The protein below binds the small molecule below.
Small molecule (SMILES): Nc1nc(N)c2c(-c3ccccc3)c[nH]c2n1

Binding-site contacts:
Ligand atom N2 contacts residue PHE117 of chain 1.A at 3.9 Å.
Ligand atom N1 contacts residue NAP1 of chain 1.F at 3.8 Å.
Ligand atom C3 contacts residue LEU229 of chain 1.A at 3.8 Å (hydrophobic).
Ligand atom C10 contacts residue SER115 of chain 1.A at 4.0 Å.
Ligand atom C5 contacts residue PRO230 of chain 1.A at 4.0 Å (hydrophobic).
Ligand atom N4 contacts residue TYR194 of chain 1.A at 3.8 Å.
Ligand atom C7 contacts residue PHE117 of chain 1.A at 3.7 Å (hydrophobic).
Ligand atom C9 contacts residue NAP1 of chain 1.F at 3.7 Å.
Ligand atom N5 contacts residue ASP181 of chain 1.A at 3.9 Å.
Ligand atom C6 contacts residue PHE117 of chain 1.A at 3.9 Å (hydrophobic).
Ligand atom N4 contacts residue PHE117 of chain 1.A at 3.7 Å.
Ligand atom C12 contacts residue TYR194 of chain 1.A at 3.8 Å (hydrophobic).
Ligand atom N5 contacts residue TYR194 of chain 1.A at 2.8 Å (h-bond).
Ligand atom N5 contacts residue NAP1 of chain 1.F at 3.5 Å.
Ligand atom C6 contacts residue NAP1 of chain 1.F at 3.8 Å.
Ligand atom C10 contacts residue NAP1 of chain 1.F at 3.1 Å.
Ligand atom C11 contacts residue PHE117 of chain 1.A at 3.5 Å (hydrophobic).
Ligand atom C9 contacts residue PHE117 of chain 1.A at 3.7 Å (hydrophobic).
Ligand atom C11 contacts residue NAP1 of chain 1.F at 3.5 Å.
Ligand atom C4 contacts residue DTU1 of chain 1.E at 3.5 Å.
Ligand atom N4 contacts residue NAP1 of chain 1.F at 2.7 Å (h-bond).
Ligand atom C8 contacts residue NAP1 of chain 1.F at 3.9 Å.
Ligand atom N3 contacts residue NAP1 of chain 1.F at 2.8 Å (h-bond).
Ligand atom N3 contacts residue SER115 of chain 1.A at 3.1 Å (h-bond).
Ligand atom C12 contacts residue NAP1 of chain 1.F at 3.4 Å.
Ligand atom C11 contacts residue TYR194 of chain 1.A at 3.6 Å (hydrophobic).
Ligand atom C1 contacts residue GLY225 of chain 1.A at 4.0 Å.
Ligand atom N5 contacts residue PHE117 of chain 1.A at 3.6 Å.
Ligand atom C10 contacts residue PHE117 of chain 1.A at 3.6 Å (hydrophobic).
Ligand atom N3 contacts residue PHE117 of chain 1.A at 3.7 Å.
Ligand atom C8 contacts residue PHE117 of chain 1.A at 3.9 Å (hydrophobic).
Ligand atom C4 contacts residue PRO230 of chain 1.A at 3.7 Å (hydrophobic).
Ligand atom N1 contacts residue ARG34 of chain 1.A at 3.9 Å.
Ligand atom C12 contacts residue PHE117 of chain 1.A at 3.6 Å (hydrophobic).
Ligand atom C5 contacts residue PHE117 of chain 1.A at 3.4 Å (hydrophobic).
Ligand atom C7 contacts residue NAP1 of chain 1.F at 3.7 Å.
Ligand atom C3 contacts residue TRP241 of chain 1.A at 4.0 Å (hydrophobic).
Ligand atom N2 contacts residue NAP1 of chain 1.F at 2.8 Å (h-bond).
Ligand atom N4 contacts residue SER115 of chain 1.A at 4.0 Å.
Ligand atom C1 contacts residue NAP1 of chain 1.F at 3.6 Å.

Sequence of chain 1.A:
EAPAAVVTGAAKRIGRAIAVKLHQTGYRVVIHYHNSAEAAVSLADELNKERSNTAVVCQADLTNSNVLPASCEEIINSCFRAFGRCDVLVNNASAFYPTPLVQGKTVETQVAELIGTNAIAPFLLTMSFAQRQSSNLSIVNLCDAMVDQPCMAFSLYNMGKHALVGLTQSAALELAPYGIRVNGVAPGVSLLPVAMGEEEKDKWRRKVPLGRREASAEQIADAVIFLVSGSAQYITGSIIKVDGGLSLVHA